A protein and the small-molecule ligand that binds it are described below.
Small molecule (SMILES): CN1CN[C@H](N)C1

Sequence of chain 2.B:
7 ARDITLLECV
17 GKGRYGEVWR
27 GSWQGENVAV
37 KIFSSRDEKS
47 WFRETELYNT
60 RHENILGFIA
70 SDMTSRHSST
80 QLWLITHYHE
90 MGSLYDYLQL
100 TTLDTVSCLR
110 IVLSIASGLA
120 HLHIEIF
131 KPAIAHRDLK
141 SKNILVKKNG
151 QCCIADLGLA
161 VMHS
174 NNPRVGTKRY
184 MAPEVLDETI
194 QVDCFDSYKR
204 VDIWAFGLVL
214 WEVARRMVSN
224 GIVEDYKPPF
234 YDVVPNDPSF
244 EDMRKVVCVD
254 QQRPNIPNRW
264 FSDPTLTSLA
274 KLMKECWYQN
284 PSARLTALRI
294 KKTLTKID

Binding-site contacts:
Ligand atom C03 contacts residue ASN261 of chain 2.B at 4.3 Å.
Ligand atom N06 contacts residue ASN261 of chain 2.B at 3.6 Å.
Ligand atom C05 contacts residue ASN261 of chain 2.B at 3.8 Å.
Ligand atom N06 contacts residue PRO260 of chain 2.B at 3.9 Å.
Ligand atom N04 contacts residue ASN261 of chain 2.B at 3.5 Å (h-bond).